This small molecule binds to this protein.
Small molecule (SMILES): Nc1ncnc2c1ncn2[C@@H]1O[C@H](CO[P](=O)(O)OS(=O)(=O)O)[C@@H](O)[C@H]1O

Binding-site contacts:
Ligand atom C4' contacts residue ASP434 of chain 1.C at 3.6 Å.
Ligand atom O1A contacts residue PRO476 of chain 1.C at 3.7 Å.
Ligand atom C3' contacts residue ASP434 of chain 1.C at 3.2 Å.
Ligand atom N1 contacts residue PHE529 of chain 1.C at 3.4 Å.
Ligand atom N9 contacts residue PHE446 of chain 1.C at 3.7 Å.
Ligand atom O1B contacts residue ARG437 of chain 1.C at 3.3 Å (salt-bridge).
Ligand atom N6 contacts residue PHE446 of chain 1.C at 3.7 Å.
Ligand atom O2A contacts residue ARG437 of chain 1.C at 2.3 Å (salt-bridge).
Ligand atom N6 contacts residue GLY528 of chain 1.C at 3.2 Å (h-bond).
Ligand atom N1 contacts residue THR530 of chain 1.C at 3.2 Å (h-bond).
Ligand atom C5 contacts residue PHE446 of chain 1.C at 3.5 Å (hydrophobic).
Ligand atom PA contacts residue ARG437 of chain 1.C at 3.7 Å.
Ligand atom O2A contacts residue PHE446 of chain 1.C at 3.6 Å.
Ligand atom N3 contacts residue ILE477 of chain 1.C at 3.6 Å.
Ligand atom O2B contacts residue ARG437 of chain 1.C at 3.5 Å (salt-bridge).
Ligand atom C4 contacts residue PHE529 of chain 1.C at 3.6 Å (hydrophobic).
Ligand atom O1B contacts residue ASN454 of chain 1.C at 2.7 Å (h-bond).
Ligand atom N7 contacts residue PHE446 of chain 1.C at 3.5 Å.
Ligand atom O2B contacts residue ARG451 of chain 1.C at 3.4 Å.
Ligand atom O3B contacts residue ALA478 of chain 1.C at 2.5 Å (h-bond).
Ligand atom N6 contacts residue ARG451 of chain 1.C at 3.2 Å (salt-bridge).
Ligand atom N1 contacts residue ARG451 of chain 1.C at 2.5 Å (salt-bridge).
Ligand atom O3A contacts residue ILE477 of chain 1.C at 3.2 Å.
Ligand atom C6 contacts residue PHE529 of chain 1.C at 3.6 Å (hydrophobic).
Ligand atom C6 contacts residue ARG451 of chain 1.C at 3.1 Å.
Ligand atom N6 contacts residue PHE529 of chain 1.C at 3.4 Å.
Ligand atom C2 contacts residue ARG451 of chain 1.C at 3.3 Å.
Ligand atom C4 contacts residue PHE446 of chain 1.C at 3.6 Å (hydrophobic).
Ligand atom C2 contacts residue THR530 of chain 1.C at 3.5 Å.
Ligand atom C8 contacts residue PHE446 of chain 1.C at 3.4 Å (hydrophobic).
Ligand atom C6 contacts residue PHE446 of chain 1.C at 3.6 Å (hydrophobic).
Ligand atom C2 contacts residue PHE529 of chain 1.C at 3.6 Å (hydrophobic).
Ligand atom O5' contacts residue ILE477 of chain 1.C at 3.5 Å.
Ligand atom O3' contacts residue ASP434 of chain 1.C at 2.6 Å (salt-bridge).
Ligand atom O3B contacts residue ILE477 of chain 1.C at 3.3 Å.
Ligand atom N6 contacts residue LYS527 of chain 1.C at 3.5 Å (salt-bridge).
Ligand atom O1A contacts residue GLY433 of chain 1.C at 3.6 Å.
Ligand atom N3 contacts residue PHE529 of chain 1.C at 3.5 Å.
Ligand atom O2' contacts residue MET405 of chain 1.C at 2.9 Å.
Ligand atom O3B contacts residue PRO479 of chain 1.C at 2.9 Å.

Sequence of chain 1.C:
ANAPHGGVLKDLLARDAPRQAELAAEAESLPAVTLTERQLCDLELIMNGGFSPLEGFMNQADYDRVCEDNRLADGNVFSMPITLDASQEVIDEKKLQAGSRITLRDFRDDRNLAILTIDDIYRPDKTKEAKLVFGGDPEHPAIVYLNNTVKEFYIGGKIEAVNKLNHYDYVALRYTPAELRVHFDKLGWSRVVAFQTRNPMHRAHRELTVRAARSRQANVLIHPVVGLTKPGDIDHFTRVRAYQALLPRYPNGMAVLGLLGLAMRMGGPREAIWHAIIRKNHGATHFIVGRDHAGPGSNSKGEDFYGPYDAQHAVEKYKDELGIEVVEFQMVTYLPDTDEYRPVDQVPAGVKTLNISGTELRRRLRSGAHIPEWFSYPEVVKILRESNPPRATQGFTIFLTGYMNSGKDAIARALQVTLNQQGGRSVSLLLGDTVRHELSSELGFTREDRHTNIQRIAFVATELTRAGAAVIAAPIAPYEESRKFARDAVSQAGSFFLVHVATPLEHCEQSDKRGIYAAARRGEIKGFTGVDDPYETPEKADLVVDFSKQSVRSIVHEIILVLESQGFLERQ